Sequence of chain 1.B:
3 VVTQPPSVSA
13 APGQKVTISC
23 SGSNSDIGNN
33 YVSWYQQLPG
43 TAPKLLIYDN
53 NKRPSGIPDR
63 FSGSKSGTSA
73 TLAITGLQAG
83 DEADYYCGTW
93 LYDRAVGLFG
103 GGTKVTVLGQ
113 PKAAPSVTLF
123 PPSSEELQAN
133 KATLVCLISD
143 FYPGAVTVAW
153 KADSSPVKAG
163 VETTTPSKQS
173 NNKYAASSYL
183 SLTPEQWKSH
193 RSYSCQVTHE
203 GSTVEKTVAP

Binding-site contacts:
Ligand atom O40 contacts residue TRP92 of chain 1.B at 3.0 Å (h-bond).
Ligand atom N24 contacts residue PRO112 of chain 1.A at 3.5 Å.
Ligand atom C32 contacts residue THR57 of chain 1.A at 3.5 Å.
Ligand atom C11 contacts residue HIS35 of chain 1.A at 3.5 Å.
Ligand atom O40 contacts residue ALA97 of chain 1.B at 3.5 Å.
Ligand atom N8 contacts residue TYR103 of chain 1.A at 3.5 Å (h-bond).
Ligand atom C7 contacts residue TYR103 of chain 1.A at 3.1 Å (hydrophobic).
Ligand atom C9 contacts residue HIS35 of chain 1.A at 3.5 Å.
Ligand atom C41 contacts residue TRP92 of chain 1.B at 3.3 Å (hydrophobic).
Ligand atom C7 contacts residue TRP92 of chain 1.B at 3.5 Å (hydrophobic).
Ligand atom N24 contacts residue TRP92 of chain 1.B at 3.4 Å (h-bond).
Ligand atom C7 contacts residue ASP114 of chain 1.A at 3.5 Å.
Ligand atom O40 contacts residue TYR94 of chain 1.B at 3.0 Å (h-bond).
Ligand atom C41 contacts residue TYR103 of chain 1.A at 3.2 Å (hydrophobic).
Ligand atom N23 contacts residue TYR103 of chain 1.A at 3.1 Å (h-bond).
Ligand atom N6 contacts residue TYR103 of chain 1.A at 3.6 Å.
Ligand atom C12 contacts residue ASP114 of chain 1.A at 3.4 Å.
Ligand atom C29 contacts residue TRP106 of chain 1.A at 3.6 Å (hydrophobic).
Ligand atom N25 contacts residue TRP92 of chain 1.B at 3.4 Å (h-bond).
Ligand atom N42 contacts residue TRP92 of chain 1.B at 3.5 Å.
Ligand atom C28 contacts residue TRP106 of chain 1.A at 3.6 Å (hydrophobic).
Ligand atom C22 contacts residue TRP92 of chain 1.B at 3.2 Å (hydrophobic).
Ligand atom C16 contacts residue TYR37 of chain 1.B at 3.5 Å (hydrophobic).
Ligand atom O34 contacts residue THR57 of chain 1.A at 3.6 Å.
Ligand atom S4 contacts residue HIS35 of chain 1.A at 3.5 Å (h-bond).
Ligand atom C5 contacts residue TRP92 of chain 1.B at 3.4 Å (hydrophobic).
Ligand atom C17 contacts residue THR91 of chain 1.B at 3.6 Å.
Ligand atom N23 contacts residue TRP92 of chain 1.B at 3.2 Å.
Ligand atom N6 contacts residue HIS35 of chain 1.A at 3.1 Å (h-bond).
Ligand atom F18 contacts residue PHE101 of chain 1.B at 3.3 Å.
Ligand atom N8 contacts residue ASP114 of chain 1.A at 3.2 Å (salt-bridge).
Ligand atom C38 contacts residue TRP92 of chain 1.B at 3.6 Å (hydrophobic).
Ligand atom C11 contacts residue ASP114 of chain 1.A at 3.6 Å.
Ligand atom C22 contacts residue TYR103 of chain 1.A at 2.8 Å (hydrophobic).
Ligand atom N24 contacts residue TYR94 of chain 1.B at 3.4 Å.
Ligand atom C16 contacts residue SER35 of chain 1.B at 3.3 Å.
Ligand atom F20 contacts residue TRP47 of chain 1.A at 3.1 Å.
Ligand atom N24 contacts residue TYR103 of chain 1.A at 3.6 Å.
Ligand atom F18 contacts residue GLY90 of chain 1.B at 3.3 Å.
Ligand atom F18 contacts residue THR91 of chain 1.B at 3.5 Å.

Sequence of chain 1.A:
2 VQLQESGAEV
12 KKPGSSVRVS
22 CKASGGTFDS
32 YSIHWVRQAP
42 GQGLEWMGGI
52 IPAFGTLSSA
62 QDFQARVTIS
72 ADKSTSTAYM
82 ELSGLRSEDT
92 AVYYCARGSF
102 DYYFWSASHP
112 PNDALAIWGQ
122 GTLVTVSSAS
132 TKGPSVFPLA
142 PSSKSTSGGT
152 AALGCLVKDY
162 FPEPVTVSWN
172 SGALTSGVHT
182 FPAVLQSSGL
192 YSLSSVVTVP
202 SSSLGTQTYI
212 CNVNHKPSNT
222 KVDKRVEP

This small molecule binds to this protein.
Small molecule (SMILES): CCCSc1nc(N[C@@H]2C[C@H]2c2ccc(F)c(F)c2)c2nnn([C@@H]3C[C@H](OCCO)[C@@H](O)[C@H]3O)c2n1